Binding-site contacts:
Ligand atom N2 contacts residue ASN301 of chain 1.E at 2.8 Å (h-bond).
Ligand atom N2 contacts residue HIS299 of chain 1.E at 3.1 Å (h-bond).
Ligand atom C8 contacts residue ASN301 of chain 1.E at 4.1 Å.
Ligand atom C7 contacts residue ASN265 of chain 1.E at 4.3 Å.
Ligand atom C2 contacts residue HIS299 of chain 1.E at 4.0 Å.
Ligand atom C3 contacts residue ASN301 of chain 1.E at 3.7 Å.
Ligand atom C8 contacts residue THR267 of chain 1.E at 3.6 Å.
Ligand atom C8 contacts residue ARG412 of chain 1.E at 3.5 Å.
Ligand atom C4 contacts residue ASN301 of chain 1.E at 4.2 Å.
Ligand atom C8 contacts residue HIS299 of chain 1.E at 3.8 Å.
Ligand atom O5 contacts residue ASN301 of chain 1.E at 2.4 Å (h-bond).
Ligand atom C1 contacts residue ASN301 of chain 1.E at 1.5 Å.
Ligand atom C2 contacts residue ASN301 of chain 1.E at 2.4 Å.
Ligand atom C1 contacts residue THR383 of chain 1.E at 4.2 Å.
Ligand atom C8 contacts residue ASN265 of chain 1.E at 3.2 Å.
Ligand atom C7 contacts residue ASN301 of chain 1.E at 3.3 Å.
Ligand atom O5 contacts residue THR383 of chain 1.E at 4.3 Å.
Ligand atom C8 contacts residue CYS266 of chain 1.E at 4.4 Å (hydrophobic).
Ligand atom C1 contacts residue HIS299 of chain 1.E at 4.4 Å.
Ligand atom O3 contacts residue HIS299 of chain 1.E at 4.0 Å.
Ligand atom O7 contacts residue ASN301 of chain 1.E at 3.6 Å.
Ligand atom C5 contacts residue ASN301 of chain 1.E at 3.7 Å.
Ligand atom O7 contacts residue ARG412 of chain 1.E at 3.0 Å (salt-bridge).
Ligand atom C7 contacts residue ARG412 of chain 1.E at 3.6 Å.
Ligand atom C7 contacts residue HIS299 of chain 1.E at 3.9 Å.
Ligand atom O7 contacts residue ASN265 of chain 1.E at 4.5 Å.
Ligand atom C3 contacts residue HIS299 of chain 1.E at 3.8 Å.

A small-molecule ligand and the protein it binds are described below.
Small molecule (SMILES): CC(=O)N[C@H]1[C@H](O[C@H]2[C@H](O)[C@@H](NC(C)=O)CO[C@@H]2CO)O[C@H](CO)[C@@H](O)[C@@H]1O

Sequence of chain 1.E:
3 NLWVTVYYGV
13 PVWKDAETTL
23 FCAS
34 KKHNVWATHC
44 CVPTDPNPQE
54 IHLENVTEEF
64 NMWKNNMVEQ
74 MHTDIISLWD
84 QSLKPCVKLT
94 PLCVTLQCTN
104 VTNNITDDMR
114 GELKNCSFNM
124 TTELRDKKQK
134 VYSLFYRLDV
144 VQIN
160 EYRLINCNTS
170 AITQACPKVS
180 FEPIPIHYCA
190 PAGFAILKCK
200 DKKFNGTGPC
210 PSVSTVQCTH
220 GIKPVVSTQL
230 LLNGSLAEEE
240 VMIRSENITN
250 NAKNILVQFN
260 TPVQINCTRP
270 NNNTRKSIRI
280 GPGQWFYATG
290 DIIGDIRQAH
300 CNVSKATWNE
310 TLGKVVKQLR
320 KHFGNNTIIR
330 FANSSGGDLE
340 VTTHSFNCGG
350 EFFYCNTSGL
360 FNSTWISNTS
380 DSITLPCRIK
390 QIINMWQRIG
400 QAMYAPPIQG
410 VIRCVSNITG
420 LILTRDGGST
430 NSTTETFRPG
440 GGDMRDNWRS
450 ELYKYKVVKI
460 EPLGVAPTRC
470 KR